Sequence of chain 1.A:
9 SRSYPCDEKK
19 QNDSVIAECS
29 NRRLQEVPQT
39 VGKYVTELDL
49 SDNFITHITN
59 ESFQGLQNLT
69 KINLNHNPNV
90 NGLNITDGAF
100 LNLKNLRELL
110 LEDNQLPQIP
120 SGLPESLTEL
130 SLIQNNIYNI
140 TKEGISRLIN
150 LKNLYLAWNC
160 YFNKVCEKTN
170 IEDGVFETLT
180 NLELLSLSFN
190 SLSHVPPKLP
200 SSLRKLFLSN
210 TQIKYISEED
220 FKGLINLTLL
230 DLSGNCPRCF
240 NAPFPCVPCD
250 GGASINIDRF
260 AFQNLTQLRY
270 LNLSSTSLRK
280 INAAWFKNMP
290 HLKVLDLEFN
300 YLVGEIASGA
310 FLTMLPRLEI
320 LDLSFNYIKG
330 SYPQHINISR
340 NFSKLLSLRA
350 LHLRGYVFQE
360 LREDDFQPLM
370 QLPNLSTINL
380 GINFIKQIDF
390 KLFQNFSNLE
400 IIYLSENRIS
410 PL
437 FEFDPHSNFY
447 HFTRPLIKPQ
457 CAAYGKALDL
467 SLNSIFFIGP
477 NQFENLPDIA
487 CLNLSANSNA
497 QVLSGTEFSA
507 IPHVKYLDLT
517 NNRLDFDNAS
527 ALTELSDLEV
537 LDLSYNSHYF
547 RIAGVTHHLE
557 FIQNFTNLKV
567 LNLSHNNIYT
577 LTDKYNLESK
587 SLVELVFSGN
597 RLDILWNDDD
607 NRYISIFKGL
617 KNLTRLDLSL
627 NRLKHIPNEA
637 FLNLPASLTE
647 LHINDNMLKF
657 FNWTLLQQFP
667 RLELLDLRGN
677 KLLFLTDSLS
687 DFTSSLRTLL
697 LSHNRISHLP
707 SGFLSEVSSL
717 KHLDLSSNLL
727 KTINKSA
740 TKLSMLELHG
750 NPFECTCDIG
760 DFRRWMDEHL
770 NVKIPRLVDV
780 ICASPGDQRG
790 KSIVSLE

This small molecule binds to this protein.
Small molecule (SMILES): CC(=O)N[C@H]1[C@H](O[C@H]2[C@H](O)[C@@H](NC(C)=O)CO[C@@H]2CO)O[C@H](CO)[C@@H](O[C@@H]2O[C@H](CO)[C@@H](O)[C@H](O[C@H]3O[C@H](CO)[C@@H](O)[C@H](O)[C@@H]3O)[C@@H]2O)[C@@H]1O

Binding-site contacts:
Ligand atom C8 contacts residue TYR269 of chain 1.A at 3.5 Å (hydrophobic).
Ligand atom O6 contacts residue SER443 of chain 1.A at 3.1 Å (h-bond).
Ligand atom O6 contacts residue ASN444 of chain 1.A at 3.7 Å.
Ligand atom C1 contacts residue ASP230 of chain 1.A at 3.7 Å.
Ligand atom C6 contacts residue HIS442 of chain 1.A at 3.4 Å.
Ligand atom O7 contacts residue PHE445 of chain 1.A at 2.8 Å (h-bond).
Ligand atom O4 contacts residue PHE206 of chain 1.A at 3.7 Å.
Ligand atom C7 contacts residue LEU228 of chain 1.A at 3.7 Å (hydrophobic).
Ligand atom C3 contacts residue ASP230 of chain 1.A at 3.8 Å.
Ligand atom C1 contacts residue HIS442 of chain 1.A at 3.7 Å.
Ligand atom O5 contacts residue HIS442 of chain 1.A at 3.8 Å.
Ligand atom N2 contacts residue ASN271 of chain 1.A at 3.0 Å (h-bond).
Ligand atom C8 contacts residue ASP230 of chain 1.A at 3.8 Å.
Ligand atom O6 contacts residue TYR269 of chain 1.A at 3.5 Å.
Ligand atom O6 contacts residue ASP440 of chain 1.A at 2.6 Å (salt-bridge).
Ligand atom O5 contacts residue ASN271 of chain 1.A at 2.4 Å (h-bond).
Ligand atom C7 contacts residue ASP230 of chain 1.A at 3.8 Å.
Ligand atom O7 contacts residue LEU228 of chain 1.A at 3.7 Å.
Ligand atom C7 contacts residue PHE445 of chain 1.A at 3.8 Å (hydrophobic).
Ligand atom C8 contacts residue SER232 of chain 1.A at 3.6 Å.
Ligand atom O7 contacts residue TYR446 of chain 1.A at 3.6 Å.
Ligand atom O6 contacts residue HIS442 of chain 1.A at 3.7 Å.
Ligand atom C3 contacts residue ASN271 of chain 1.A at 3.8 Å.
Ligand atom C6 contacts residue HIS442 of chain 1.A at 3.6 Å.
Ligand atom C7 contacts residue ASN271 of chain 1.A at 3.7 Å.
Ligand atom C7 contacts residue LYS204 of chain 1.A at 3.8 Å.
Ligand atom O6 contacts residue LEU228 of chain 1.A at 3.4 Å.
Ligand atom C2 contacts residue ASP230 of chain 1.A at 3.7 Å.
Ligand atom C8 contacts residue SER208 of chain 1.A at 3.2 Å.
Ligand atom C6 contacts residue ASP440 of chain 1.A at 3.3 Å.
Ligand atom C2 contacts residue ASN444 of chain 1.A at 3.8 Å.
Ligand atom O7 contacts residue LYS204 of chain 1.A at 2.9 Å (salt-bridge).
Ligand atom C2 contacts residue ASN271 of chain 1.A at 2.4 Å.
Ligand atom N2 contacts residue ASP230 of chain 1.A at 2.9 Å (salt-bridge).
Ligand atom O7 contacts residue ASN444 of chain 1.A at 3.3 Å (h-bond).
Ligand atom C5 contacts residue HIS442 of chain 1.A at 3.8 Å.
Ligand atom C8 contacts residue PHE445 of chain 1.A at 3.5 Å (hydrophobic).
Ligand atom C5 contacts residue ASN271 of chain 1.A at 3.7 Å.
Ligand atom C2 contacts residue HIS442 of chain 1.A at 3.4 Å.
Ligand atom C1 contacts residue ASN271 of chain 1.A at 1.5 Å.